Binding-site contacts:
Ligand atom C8 contacts residue GLU488 of chain 1.C at 3.2 Å.
Ligand atom O3 contacts residue VAL490 of chain 1.C at 3.9 Å.
Ligand atom C4 contacts residue ASN491 of chain 1.C at 3.7 Å.
Ligand atom C3 contacts residue ASN491 of chain 1.C at 3.0 Å.
Ligand atom C5 contacts residue ASN491 of chain 1.C at 3.2 Å.
Ligand atom O5 contacts residue ASN491 of chain 1.C at 2.4 Å (h-bond).
Ligand atom C8 contacts residue ASN491 of chain 1.C at 4.3 Å.
Ligand atom C2 contacts residue ASN491 of chain 1.C at 2.5 Å.
Ligand atom C7 contacts residue ASN491 of chain 1.C at 4.2 Å.
Ligand atom C7 contacts residue GLU488 of chain 1.C at 4.4 Å.
Ligand atom C1 contacts residue ASN491 of chain 1.C at 1.4 Å.
Ligand atom C6 contacts residue ASN491 of chain 1.C at 3.5 Å.
Ligand atom O3 contacts residue ASN491 of chain 1.C at 2.7 Å (h-bond).
Ligand atom N2 contacts residue ASN491 of chain 1.C at 3.7 Å.

Sequence of chain 1.C:
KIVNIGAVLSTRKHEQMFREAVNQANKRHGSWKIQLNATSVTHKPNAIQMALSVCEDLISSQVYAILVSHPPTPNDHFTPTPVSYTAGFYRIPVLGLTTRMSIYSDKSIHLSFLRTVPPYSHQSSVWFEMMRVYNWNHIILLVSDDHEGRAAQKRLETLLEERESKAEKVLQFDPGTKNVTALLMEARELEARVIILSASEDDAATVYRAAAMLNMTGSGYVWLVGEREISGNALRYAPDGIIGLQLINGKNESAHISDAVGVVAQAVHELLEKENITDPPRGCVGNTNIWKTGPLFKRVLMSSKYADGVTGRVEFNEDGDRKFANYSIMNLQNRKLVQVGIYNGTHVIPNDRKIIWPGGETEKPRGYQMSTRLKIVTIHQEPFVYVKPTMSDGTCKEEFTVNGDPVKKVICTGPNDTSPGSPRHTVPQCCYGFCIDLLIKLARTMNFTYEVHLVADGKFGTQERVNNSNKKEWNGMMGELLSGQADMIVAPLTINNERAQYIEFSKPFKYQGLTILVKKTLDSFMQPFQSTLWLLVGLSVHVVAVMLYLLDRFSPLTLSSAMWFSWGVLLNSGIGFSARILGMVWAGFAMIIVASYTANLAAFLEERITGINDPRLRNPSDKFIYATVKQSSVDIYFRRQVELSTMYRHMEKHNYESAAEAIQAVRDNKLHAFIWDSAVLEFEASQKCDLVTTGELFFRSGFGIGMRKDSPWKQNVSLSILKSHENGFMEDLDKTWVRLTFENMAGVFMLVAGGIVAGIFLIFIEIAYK

A protein and the small-molecule ligand that binds it are described below.
Small molecule (SMILES): CC(=O)N[C@@H]1[C@@H](O)[C@H](O)[C@@H](CO)O[C@H]1O